A small-molecule ligand and the protein it binds are described below.
Small molecule (SMILES): N[C@@H](CCC(=O)O)C(=O)O

Binding-site contacts:
Ligand atom OE2 contacts residue SER259 of chain 2.A at 3.7 Å.
Ligand atom CB contacts residue ASN114 of chain 2.A at 4.2 Å.
Ligand atom N contacts residue GLN63 of chain 2.A at 2.3 Å (h-bond).
Ligand atom OXT contacts residue ASN167 of chain 2.A at 3.8 Å.
Ligand atom CA contacts residue GLU160 of chain 2.A at 3.8 Å.
Ligand atom OXT contacts residue TYR191 of chain 2.A at 3.0 Å.
Ligand atom CD contacts residue SER64 of chain 2.A at 2.6 Å.
Ligand atom C contacts residue ASN114 of chain 2.A at 4.2 Å.
Ligand atom C contacts residue ASN167 of chain 2.A at 3.9 Å.
Ligand atom CD contacts residue VAL261 of chain 2.A at 3.1 Å (hydrophobic).
Ligand atom CB contacts residue GLN63 of chain 2.A at 4.3 Å.
Ligand atom CG contacts residue VAL261 of chain 2.A at 3.3 Å (hydrophobic).
Ligand atom CB contacts residue TYR27 of chain 2.A at 4.0 Å (hydrophobic).
Ligand atom OE1 contacts residue TYR243 of chain 2.A at 4.2 Å.
Ligand atom OXT contacts residue CYS195 of chain 2.A at 4.0 Å.
Ligand atom CA contacts residue TYR27 of chain 2.A at 4.0 Å (hydrophobic).
Ligand atom CG contacts residue TYR27 of chain 2.A at 3.7 Å (hydrophobic).
Ligand atom OE2 contacts residue GLY260 of chain 2.A at 3.9 Å.
Ligand atom O contacts residue ASN167 of chain 2.A at 3.2 Å (h-bond).
Ligand atom OE2 contacts residue SER64 of chain 2.A at 2.6 Å (h-bond).
Ligand atom O contacts residue GLU160 of chain 2.A at 3.5 Å (salt-bridge).
Ligand atom O contacts residue ASN114 of chain 2.A at 3.5 Å (h-bond).
Ligand atom N contacts residue CYS195 of chain 2.A at 3.5 Å (h-bond).
Ligand atom OE2 contacts residue VAL261 of chain 2.A at 3.1 Å.
Ligand atom CB contacts residue TYR191 of chain 2.A at 4.2 Å (hydrophobic).
Ligand atom OE1 contacts residue SER64 of chain 2.A at 2.9 Å (h-bond).
Ligand atom O contacts residue TYR27 of chain 2.A at 4.1 Å.
Ligand atom OXT contacts residue GLU160 of chain 2.A at 3.3 Å (salt-bridge).
Ligand atom CG contacts residue SER64 of chain 2.A at 3.3 Å.
Ligand atom CB contacts residue SER64 of chain 2.A at 3.5 Å.
Ligand atom OE1 contacts residue TYR27 of chain 2.A at 4.4 Å.
Ligand atom C contacts residue GLU160 of chain 2.A at 3.3 Å.
Ligand atom C contacts residue TYR191 of chain 2.A at 4.1 Å (hydrophobic).
Ligand atom CG contacts residue GLN63 of chain 2.A at 4.0 Å.
Ligand atom CD contacts residue TYR27 of chain 2.A at 4.4 Å (hydrophobic).
Ligand atom OXT contacts residue ASN114 of chain 2.A at 4.4 Å.
Ligand atom N contacts residue GLU160 of chain 2.A at 3.9 Å.
Ligand atom OE1 contacts residue VAL261 of chain 2.A at 3.8 Å.
Ligand atom CA contacts residue GLN63 of chain 2.A at 3.5 Å.
Ligand atom OE2 contacts residue GLN63 of chain 2.A at 4.5 Å.

Sequence of chain 2.A:
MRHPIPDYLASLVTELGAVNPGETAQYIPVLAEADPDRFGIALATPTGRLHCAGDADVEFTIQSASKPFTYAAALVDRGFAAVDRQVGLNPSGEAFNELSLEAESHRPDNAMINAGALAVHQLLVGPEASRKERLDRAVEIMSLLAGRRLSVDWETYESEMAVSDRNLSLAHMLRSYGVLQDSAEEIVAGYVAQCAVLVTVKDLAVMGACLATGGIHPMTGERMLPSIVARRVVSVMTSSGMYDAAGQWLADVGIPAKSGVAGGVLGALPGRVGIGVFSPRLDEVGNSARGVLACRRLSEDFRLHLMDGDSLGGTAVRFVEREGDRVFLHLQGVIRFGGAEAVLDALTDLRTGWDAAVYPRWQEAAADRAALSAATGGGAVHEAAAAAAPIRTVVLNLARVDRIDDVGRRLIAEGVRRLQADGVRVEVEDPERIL